The protein below binds the small molecule below.
Small molecule (SMILES): Nc1ncnc2c1ncn2[C@@H]1O[C@H](CO[P](=O)(O)O[P](=O)(O)CP(=O)(O)O)[C@@H](O)[C@H]1O

Sequence of chain 1.E:
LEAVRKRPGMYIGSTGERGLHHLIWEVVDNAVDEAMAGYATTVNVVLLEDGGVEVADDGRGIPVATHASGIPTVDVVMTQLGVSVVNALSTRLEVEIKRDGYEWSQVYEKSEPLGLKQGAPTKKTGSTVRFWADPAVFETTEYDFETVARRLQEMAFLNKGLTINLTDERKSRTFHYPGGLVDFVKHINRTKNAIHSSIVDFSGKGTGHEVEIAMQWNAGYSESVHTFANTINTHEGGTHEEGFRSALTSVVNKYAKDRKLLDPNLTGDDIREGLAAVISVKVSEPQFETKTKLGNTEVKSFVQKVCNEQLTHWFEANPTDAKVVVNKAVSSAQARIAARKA

Binding-site contacts:
Ligand atom C5 contacts residue ILE98 of chain 1.E at 3.3 Å (hydrophobic).
Ligand atom C8 contacts residue ASN66 of chain 1.E at 3.8 Å.
Ligand atom C6 contacts residue ILE98 of chain 1.E at 3.4 Å (hydrophobic).
Ligand atom O5' contacts residue ASN66 of chain 1.E at 3.5 Å (h-bond).
Ligand atom C6 contacts residue SER183 of chain 1.E at 3.7 Å.
Ligand atom N7 contacts residue ILE98 of chain 1.E at 3.0 Å.
Ligand atom C5' contacts residue VAL113 of chain 1.E at 3.5 Å (hydrophobic).
Ligand atom C4 contacts residue ILE98 of chain 1.E at 3.8 Å (hydrophobic).
Ligand atom C8 contacts residue ILE98 of chain 1.E at 3.5 Å (hydrophobic).
Ligand atom O3A contacts residue ASN66 of chain 1.E at 3.7 Å.
Ligand atom O1B contacts residue MG1 of chain 1.P at 2.1 Å.
Ligand atom N1 contacts residue GLY97 of chain 1.E at 3.3 Å (h-bond).
Ligand atom PA contacts residue MG1 of chain 1.P at 3.2 Å.
Ligand atom O1A contacts residue MG1 of chain 1.P at 2.4 Å.
Ligand atom N3 contacts residue GLU70 of chain 1.E at 3.6 Å (salt-bridge).
Ligand atom O2G contacts residue MG1 of chain 1.P at 2.3 Å.
Ligand atom O2A contacts residue VAL139 of chain 1.E at 3.2 Å.
Ligand atom PB contacts residue MG1 of chain 1.P at 2.8 Å.
Ligand atom O3A contacts residue MG1 of chain 1.P at 3.0 Å.
Ligand atom O1B contacts residue ASN66 of chain 1.E at 2.6 Å (h-bond).
Ligand atom PG contacts residue MG1 of chain 1.P at 3.4 Å.
Ligand atom N6 contacts residue ILE98 of chain 1.E at 3.7 Å.
Ligand atom N3 contacts residue GLY97 of chain 1.E at 3.8 Å.
Ligand atom PA contacts residue VAL139 of chain 1.E at 2.9 Å.
Ligand atom N7 contacts residue ASN66 of chain 1.E at 3.8 Å.
Ligand atom N6 contacts residue SER183 of chain 1.E at 3.1 Å (h-bond).
Ligand atom O1A contacts residue VAL139 of chain 1.E at 2.5 Å.
Ligand atom O3G contacts residue GLY138 of chain 1.E at 3.6 Å.
Ligand atom C2 contacts residue GLY97 of chain 1.E at 3.1 Å.
Ligand atom C2 contacts residue GLU70 of chain 1.E at 3.1 Å.
Ligand atom C4' contacts residue VAL113 of chain 1.E at 3.8 Å (hydrophobic).
Ligand atom O5' contacts residue VAL139 of chain 1.E at 3.1 Å.
Ligand atom O1B contacts residue ASP69 of chain 1.E at 3.8 Å.
Ligand atom PA contacts residue ASN66 of chain 1.E at 3.7 Å.
Ligand atom O2G contacts residue GLU62 of chain 1.E at 3.3 Å (salt-bridge).
Ligand atom O1A contacts residue ASN66 of chain 1.E at 2.9 Å (h-bond).
Ligand atom PB contacts residue ASN66 of chain 1.E at 3.8 Å.
Ligand atom N1 contacts residue GLU70 of chain 1.E at 3.4 Å.
Ligand atom C3B contacts residue MG1 of chain 1.P at 3.4 Å.
Ligand atom O4' contacts residue VAL113 of chain 1.E at 3.4 Å.